A small-molecule ligand and the protein it binds are described below.
Small molecule (SMILES): CC(=O)N[C@@H]1[C@@H](O)[C@H](O)[C@@H](CO)O[C@H]1O

Binding-site contacts:
Ligand atom C1 contacts residue ASN61 of chain 1.C at 1.4 Å.
Ligand atom C3 contacts residue ASN61 of chain 1.C at 3.8 Å.
Ligand atom O5 contacts residue ASN61 of chain 1.C at 2.3 Å (h-bond).
Ligand atom N2 contacts residue ASN61 of chain 1.C at 3.0 Å (h-bond).
Ligand atom C5 contacts residue ASN61 of chain 1.C at 3.7 Å.
Ligand atom O6 contacts residue TYR28 of chain 1.C at 4.4 Å.
Ligand atom C4 contacts residue ASN61 of chain 1.C at 4.2 Å.
Ligand atom C7 contacts residue ASN61 of chain 1.C at 3.2 Å.
Ligand atom C2 contacts residue ASN61 of chain 1.C at 2.5 Å.
Ligand atom O7 contacts residue ASN61 of chain 1.C at 2.9 Å (h-bond).

Sequence of chain 1.C:
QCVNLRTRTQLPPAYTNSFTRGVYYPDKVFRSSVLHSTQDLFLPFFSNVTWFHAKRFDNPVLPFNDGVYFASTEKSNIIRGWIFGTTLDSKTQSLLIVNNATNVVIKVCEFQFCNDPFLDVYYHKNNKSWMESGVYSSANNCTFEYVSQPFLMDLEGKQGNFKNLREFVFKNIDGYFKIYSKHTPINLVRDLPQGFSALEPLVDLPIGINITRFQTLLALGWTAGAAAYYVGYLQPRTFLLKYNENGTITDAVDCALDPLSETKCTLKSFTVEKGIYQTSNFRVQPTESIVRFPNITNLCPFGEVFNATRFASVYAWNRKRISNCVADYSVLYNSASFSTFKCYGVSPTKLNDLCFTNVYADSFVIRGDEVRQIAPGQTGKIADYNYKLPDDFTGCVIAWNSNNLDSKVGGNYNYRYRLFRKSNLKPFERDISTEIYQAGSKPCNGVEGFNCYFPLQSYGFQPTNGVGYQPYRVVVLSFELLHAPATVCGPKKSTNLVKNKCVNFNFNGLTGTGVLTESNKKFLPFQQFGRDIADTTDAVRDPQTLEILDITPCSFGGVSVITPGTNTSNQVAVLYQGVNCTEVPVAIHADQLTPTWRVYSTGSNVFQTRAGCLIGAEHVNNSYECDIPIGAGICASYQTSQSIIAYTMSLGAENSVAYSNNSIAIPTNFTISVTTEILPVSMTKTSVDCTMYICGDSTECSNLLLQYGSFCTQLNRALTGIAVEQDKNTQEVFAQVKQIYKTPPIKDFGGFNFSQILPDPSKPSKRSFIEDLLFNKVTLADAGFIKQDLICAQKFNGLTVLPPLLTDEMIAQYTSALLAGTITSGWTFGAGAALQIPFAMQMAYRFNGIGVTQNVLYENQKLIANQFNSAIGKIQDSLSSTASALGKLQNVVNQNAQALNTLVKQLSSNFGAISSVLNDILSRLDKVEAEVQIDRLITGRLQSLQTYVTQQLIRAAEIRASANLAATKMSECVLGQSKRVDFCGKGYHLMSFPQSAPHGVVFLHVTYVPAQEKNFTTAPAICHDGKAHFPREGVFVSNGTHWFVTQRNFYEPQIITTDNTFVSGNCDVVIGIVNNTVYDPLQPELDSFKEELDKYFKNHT